Binding-site contacts:
Ligand atom C5 contacts residue ASN36 of chain 1.A at 3.7 Å.
Ligand atom C7 contacts residue ASN36 of chain 1.A at 3.9 Å.
Ligand atom O6 contacts residue ASN36 of chain 1.A at 4.3 Å.
Ligand atom C2 contacts residue ASN36 of chain 1.A at 2.5 Å.
Ligand atom C6 contacts residue PRO30 of chain 1.A at 3.6 Å (hydrophobic).
Ligand atom C1 contacts residue ASN36 of chain 1.A at 1.5 Å.
Ligand atom O7 contacts residue ASN36 of chain 1.A at 4.4 Å.
Ligand atom C4 contacts residue ASN36 of chain 1.A at 4.3 Å.
Ligand atom N2 contacts residue ASN36 of chain 1.A at 2.9 Å (h-bond).
Ligand atom O6 contacts residue PRO30 of chain 1.A at 3.4 Å.
Ligand atom C3 contacts residue ASN36 of chain 1.A at 3.8 Å.
Ligand atom O5 contacts residue ASN36 of chain 1.A at 2.4 Å (h-bond).

A protein and the small-molecule ligand that binds it are described below.
Small molecule (SMILES): CC(=O)N[C@H]1[C@H](O[C@H]2[C@H](O)[C@@H](NC(C)=O)CO[C@@H]2CO)O[C@H](CO)[C@@H](O)[C@@H]1O

Sequence of chain 1.A:
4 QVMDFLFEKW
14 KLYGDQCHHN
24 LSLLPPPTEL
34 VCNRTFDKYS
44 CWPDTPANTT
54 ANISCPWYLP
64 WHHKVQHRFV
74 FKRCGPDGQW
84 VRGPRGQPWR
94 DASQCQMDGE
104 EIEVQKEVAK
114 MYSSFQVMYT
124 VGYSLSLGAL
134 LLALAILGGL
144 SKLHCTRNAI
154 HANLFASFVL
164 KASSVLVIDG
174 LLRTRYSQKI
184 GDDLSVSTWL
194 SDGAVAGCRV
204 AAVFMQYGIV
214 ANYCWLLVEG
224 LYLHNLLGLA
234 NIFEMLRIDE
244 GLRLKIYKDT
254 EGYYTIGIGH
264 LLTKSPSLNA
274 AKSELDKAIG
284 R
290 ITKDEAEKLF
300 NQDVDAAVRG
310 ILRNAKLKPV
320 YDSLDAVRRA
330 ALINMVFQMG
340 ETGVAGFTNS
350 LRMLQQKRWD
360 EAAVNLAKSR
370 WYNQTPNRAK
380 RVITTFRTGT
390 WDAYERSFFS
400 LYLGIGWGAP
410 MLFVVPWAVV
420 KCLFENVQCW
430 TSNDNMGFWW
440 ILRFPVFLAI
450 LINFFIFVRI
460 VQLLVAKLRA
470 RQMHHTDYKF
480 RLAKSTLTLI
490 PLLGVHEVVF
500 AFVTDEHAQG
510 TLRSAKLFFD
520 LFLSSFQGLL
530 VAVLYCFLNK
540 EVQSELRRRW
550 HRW